This small molecule binds to this protein.
Small molecule (SMILES): N[C@@H](Cc1ccc(O)cc1)C(=O)O

Sequence of chain 1.A:
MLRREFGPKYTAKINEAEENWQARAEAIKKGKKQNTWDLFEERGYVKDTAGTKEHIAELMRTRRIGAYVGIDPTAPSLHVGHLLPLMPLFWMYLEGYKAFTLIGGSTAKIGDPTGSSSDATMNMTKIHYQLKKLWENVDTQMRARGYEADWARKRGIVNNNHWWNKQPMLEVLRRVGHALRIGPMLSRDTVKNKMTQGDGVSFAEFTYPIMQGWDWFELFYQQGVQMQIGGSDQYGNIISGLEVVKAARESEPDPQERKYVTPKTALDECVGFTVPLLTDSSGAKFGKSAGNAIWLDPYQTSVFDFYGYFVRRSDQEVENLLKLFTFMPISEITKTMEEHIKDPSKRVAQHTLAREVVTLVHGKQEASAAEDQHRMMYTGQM

Binding-site contacts:
Ligand atom CE1 contacts residue GLN220 of chain 1.A at 3.2 Å.
Ligand atom OXT contacts residue ASP112 of chain 1.A at 4.0 Å.
Ligand atom CA contacts residue TYR216 of chain 1.A at 3.9 Å (hydrophobic).
Ligand atom CD2 contacts residue ASP72 of chain 1.A at 3.3 Å.
Ligand atom CE1 contacts residue GLY70 of chain 1.A at 3.5 Å.
Ligand atom N contacts residue GLN242 of chain 1.A at 3.1 Å (h-bond).
Ligand atom OXT contacts residue GLN242 of chain 1.A at 3.2 Å (h-bond).
Ligand atom CG contacts residue TYR216 of chain 1.A at 4.0 Å (hydrophobic).
Ligand atom C contacts residue ASP112 of chain 1.A at 3.6 Å.
Ligand atom CA contacts residue ASP112 of chain 1.A at 3.9 Å.
Ligand atom OH contacts residue ASP223 of chain 1.A at 2.9 Å (salt-bridge).
Ligand atom N contacts residue ASP112 of chain 1.A at 3.1 Å (salt-bridge).
Ligand atom CE2 contacts residue THR107 of chain 1.A at 4.0 Å.
Ligand atom CB contacts residue ASP72 of chain 1.A at 4.0 Å.
Ligand atom CB contacts residue TYR216 of chain 1.A at 3.9 Å (hydrophobic).
Ligand atom CD1 contacts residue GLN236 of chain 1.A at 3.9 Å.
Ligand atom CZ contacts residue GLN220 of chain 1.A at 3.6 Å.
Ligand atom OH contacts residue LEU102 of chain 1.A at 3.2 Å.
Ligand atom OH contacts residue TYR68 of chain 1.A at 3.2 Å (h-bond).
Ligand atom O contacts residue ASP112 of chain 1.A at 3.7 Å.
Ligand atom N contacts residue GLN220 of chain 1.A at 3.0 Å (h-bond).
Ligand atom CZ contacts residue LEU102 of chain 1.A at 4.0 Å (hydrophobic).
Ligand atom CZ contacts residue TYR68 of chain 1.A at 4.0 Å (hydrophobic).
Ligand atom CE1 contacts residue TYR68 of chain 1.A at 3.8 Å (hydrophobic).
Ligand atom O contacts residue TYR216 of chain 1.A at 3.8 Å.
Ligand atom C contacts residue GLN242 of chain 1.A at 3.6 Å.
Ligand atom CA contacts residue GLN242 of chain 1.A at 3.4 Å.
Ligand atom CG contacts residue GLY70 of chain 1.A at 3.5 Å.
Ligand atom CB contacts residue GLY70 of chain 1.A at 3.4 Å.
Ligand atom CD1 contacts residue GLN220 of chain 1.A at 3.3 Å.
Ligand atom CZ contacts residue GLY70 of chain 1.A at 4.0 Å.
Ligand atom OH contacts residue GLN220 of chain 1.A at 3.6 Å.
Ligand atom CD2 contacts residue THR107 of chain 1.A at 4.0 Å.
Ligand atom CD2 contacts residue TYR216 of chain 1.A at 3.6 Å (hydrophobic).
Ligand atom CZ contacts residue ASP223 of chain 1.A at 3.7 Å.
Ligand atom CE1 contacts residue GLN236 of chain 1.A at 3.5 Å.
Ligand atom CE2 contacts residue ASP223 of chain 1.A at 3.7 Å.
Ligand atom N contacts residue TYR216 of chain 1.A at 2.9 Å (h-bond).
Ligand atom CD1 contacts residue GLY70 of chain 1.A at 3.3 Å.
Ligand atom CG contacts residue GLN220 of chain 1.A at 4.0 Å.